Binding-site contacts:
Ligand atom OP1 contacts residue ASN78 of chain 1.A at 3.4 Å.
Ligand atom O2' contacts residue ASN78 of chain 1.A at 2.7 Å (h-bond).
Ligand atom N3 contacts residue ASN51 of chain 1.A at 3.0 Å (h-bond).
Ligand atom N1 contacts residue DG3 of chain 1.C at 3.3 Å.
Ligand atom O5' contacts residue ASN78 of chain 1.A at 3.0 Å (h-bond).
Ligand atom N1 contacts residue DT4 of chain 1.C at 2.7 Å (h-bond).
Ligand atom N1 contacts residue PGN6 of chain 1.C at 3.4 Å.
Ligand atom O2' contacts residue GLN80 of chain 1.A at 3.0 Å (h-bond).
Ligand atom N3 contacts residue DG3 of chain 1.C at 2.8 Å (h-bond).
Ligand atom O3' contacts residue ASN78 of chain 1.A at 3.2 Å (h-bond).
Ligand atom O3' contacts residue LYS126 of chain 1.A at 3.0 Å (salt-bridge).
Ligand atom OP1 contacts residue THR129 of chain 1.A at 2.5 Å (h-bond).
Ligand atom N6 contacts residue DT2 of chain 1.C at 3.0 Å (h-bond).
Ligand atom C2 contacts residue DT4 of chain 1.C at 3.5 Å.
Ligand atom N1 contacts residue DC5 of chain 1.C at 2.8 Å (h-bond).
Ligand atom O4' contacts residue GLN80 of chain 1.A at 3.2 Å (h-bond).
Ligand atom C4 contacts residue PGN6 of chain 1.C at 3.4 Å.
Ligand atom C4 contacts residue DG3 of chain 1.C at 3.4 Å.
Ligand atom N6 contacts residue DT4 of chain 1.C at 2.9 Å (h-bond).
Ligand atom N3 contacts residue PGN6 of chain 1.C at 2.9 Å (h-bond).
Ligand atom N2 contacts residue DC5 of chain 1.C at 2.8 Å (h-bond).
Ligand atom C6 contacts residue DG3 of chain 1.C at 3.4 Å.
Ligand atom C2 contacts residue ASN51 of chain 1.A at 3.5 Å.
Ligand atom N2 contacts residue PGN6 of chain 1.C at 3.3 Å.
Ligand atom O6 contacts residue DC5 of chain 1.C at 2.9 Å (h-bond).
Ligand atom N4 contacts residue DG3 of chain 1.C at 2.7 Å (h-bond).
Ligand atom C2 contacts residue DC5 of chain 1.C at 3.3 Å.
Ligand atom O3' contacts residue ASN78 of chain 1.A at 3.3 Å (h-bond).
Ligand atom N1 contacts residue DT2 of chain 1.C at 2.8 Å (h-bond).
Ligand atom OP1 contacts residue LYS126 of chain 1.A at 2.9 Å (salt-bridge).
Ligand atom N4 contacts residue PGN6 of chain 1.C at 2.8 Å (h-bond).
Ligand atom O2 contacts residue PGN6 of chain 1.C at 2.8 Å (h-bond).
Ligand atom C2 contacts residue DG3 of chain 1.C at 3.4 Å.
Ligand atom O2 contacts residue DG3 of chain 1.C at 2.7 Å (h-bond).
Ligand atom C2 contacts residue PGN6 of chain 1.C at 3.4 Å.
Ligand atom O2' contacts residue GLN80 of chain 1.A at 3.0 Å (h-bond).
Ligand atom O2' contacts residue GLU55 of chain 1.A at 3.1 Å (salt-bridge).
Ligand atom N3 contacts residue DG3 of chain 1.C at 3.3 Å.
Ligand atom O3' contacts residue MG1 of chain 1.D at 2.7 Å.
Ligand atom N3 contacts residue PGN6 of chain 1.C at 3.2 Å.

Sequence of chain 1.A:
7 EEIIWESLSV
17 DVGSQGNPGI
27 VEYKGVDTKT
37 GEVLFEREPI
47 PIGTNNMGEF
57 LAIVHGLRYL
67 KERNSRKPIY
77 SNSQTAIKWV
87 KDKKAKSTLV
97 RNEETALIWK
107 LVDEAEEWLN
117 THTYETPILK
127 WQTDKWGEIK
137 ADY

This small molecule binds to this protein.
Small molecule (SMILES): Nc1ccn([C@@H]2O[C@H](CO[P](=O)(O)O[C@H]3[C@@H](O)[C@H](n4ccc(=O)[nH]c4=O)O[C@@H]3CO)[C@@H](O[P](=O)(O)OC[C@H]3O[C@@H](n4cnc5c(=O)nc(N)[nH]c54)[C@H](O)[C@@H]3O[P](=O)(O)OC[C@H]3O[C@@H](n4cnc5c(N)ncnc54)[C@H](O)[C@@H]3O[P](=O)(O)OC[C@H]3O[C@@H](n4ccc(N)nc4=O)[C@H](O)[C@@H]3O[P](=O)(O)OC[C@H]3O[C@@H](n4cnc5c(N)ncnc54)[C@H](O)[C@@H]3O)[C@H]2O)c(=O)n1